The protein below binds the small molecule below.
Small molecule (SMILES): CC(=O)N[C@@H]1[C@@H](O)[C@H](O)[C@@H](CO)O[C@H]1O

Binding-site contacts:
Ligand atom C3 contacts residue PHE116 of chain 1.H at 4.2 Å (hydrophobic).
Ligand atom O3 contacts residue PHE116 of chain 1.H at 3.1 Å.
Ligand atom C8 contacts residue ASN118 of chain 1.H at 3.7 Å.
Ligand atom O5 contacts residue ASN118 of chain 1.H at 2.4 Å (h-bond).
Ligand atom C7 contacts residue CYS117 of chain 1.H at 3.6 Å (hydrophobic).
Ligand atom N2 contacts residue PHE116 of chain 1.H at 3.7 Å.
Ligand atom C8 contacts residue PHE116 of chain 1.H at 4.3 Å (hydrophobic).
Ligand atom C1 contacts residue ASN118 of chain 1.H at 1.4 Å.
Ligand atom N2 contacts residue ASN118 of chain 1.H at 3.0 Å (h-bond).
Ligand atom C2 contacts residue PHE116 of chain 1.H at 3.7 Å (hydrophobic).
Ligand atom C8 contacts residue CYS117 of chain 1.H at 3.3 Å (hydrophobic).
Ligand atom C5 contacts residue ASN118 of chain 1.H at 3.7 Å.
Ligand atom O7 contacts residue CYS117 of chain 1.H at 2.8 Å (h-bond).
Ligand atom C7 contacts residue ASN118 of chain 1.H at 3.1 Å.
Ligand atom C4 contacts residue ASN118 of chain 1.H at 4.2 Å.
Ligand atom C3 contacts residue ASN118 of chain 1.H at 3.8 Å.
Ligand atom O7 contacts residue PHE116 of chain 1.H at 3.0 Å.
Ligand atom C2 contacts residue ASN118 of chain 1.H at 2.5 Å.
Ligand atom O7 contacts residue ASN118 of chain 1.H at 2.7 Å (h-bond).
Ligand atom C7 contacts residue PHE116 of chain 1.H at 3.4 Å (hydrophobic).

Sequence of chain 1.H:
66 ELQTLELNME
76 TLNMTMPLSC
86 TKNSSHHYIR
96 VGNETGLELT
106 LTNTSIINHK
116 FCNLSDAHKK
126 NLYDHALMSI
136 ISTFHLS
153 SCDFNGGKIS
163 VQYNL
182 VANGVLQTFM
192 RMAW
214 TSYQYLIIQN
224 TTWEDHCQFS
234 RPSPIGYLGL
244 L